Sequence of chain 1.A:
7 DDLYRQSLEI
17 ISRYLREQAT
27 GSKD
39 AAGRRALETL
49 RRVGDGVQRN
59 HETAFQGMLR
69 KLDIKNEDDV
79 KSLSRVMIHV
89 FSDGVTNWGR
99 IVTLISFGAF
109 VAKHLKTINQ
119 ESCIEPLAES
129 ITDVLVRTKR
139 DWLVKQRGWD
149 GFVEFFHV

Binding-site contacts:
Ligand atom C17 contacts residue PHE105 of chain 1.A at 3.8 Å (hydrophobic).
Ligand atom C9 contacts residue PHE105 of chain 1.A at 3.8 Å (hydrophobic).
Ligand atom O1 contacts residue ARG98 of chain 1.A at 3.2 Å (salt-bridge).
Ligand atom C18 contacts residue LEU70 of chain 1.A at 4.0 Å (hydrophobic).
Ligand atom C24 contacts residue MET85 of chain 1.A at 3.5 Å (hydrophobic).
Ligand atom C23 contacts residue MET85 of chain 1.A at 4.0 Å (hydrophobic).
Ligand atom C7 contacts residue PHE63 of chain 1.A at 4.0 Å (hydrophobic).
Ligand atom C18 contacts residue MET85 of chain 1.A at 4.0 Å (hydrophobic).
Ligand atom C8 contacts residue PHE63 of chain 1.A at 4.0 Å (hydrophobic).
Ligand atom C3 contacts residue ALA62 of chain 1.A at 3.9 Å (hydrophobic).
Ligand atom C17 contacts residue VAL84 of chain 1.A at 4.0 Å (hydrophobic).
Ligand atom C15 contacts residue MET85 of chain 1.A at 3.7 Å (hydrophobic).
Ligand atom C16 contacts residue VAL88 of chain 1.A at 3.9 Å (hydrophobic).
Ligand atom O2 contacts residue PHE89 of chain 1.A at 4.0 Å.
Ligand atom C19 contacts residue MET85 of chain 1.A at 3.6 Å (hydrophobic).
Ligand atom C19 contacts residue PHE105 of chain 1.A at 3.8 Å (hydrophobic).
Ligand atom C8 contacts residue PHE105 of chain 1.A at 3.8 Å (hydrophobic).
Ligand atom C23 contacts residue LEU102 of chain 1.A at 3.9 Å (hydrophobic).
Ligand atom C10 contacts residue THR101 of chain 1.A at 4.1 Å.
Ligand atom C14 contacts residue VAL88 of chain 1.A at 3.8 Å (hydrophobic).
Ligand atom C17 contacts residue LEU70 of chain 1.A at 3.9 Å (hydrophobic).
Ligand atom C22 contacts residue PHE105 of chain 1.A at 4.0 Å (hydrophobic).
Ligand atom C4 contacts residue HIS59 of chain 1.A at 3.6 Å.
Ligand atom C22 contacts residue GLY106 of chain 1.A at 3.7 Å.
Ligand atom C16 contacts residue VAL84 of chain 1.A at 4.1 Å (hydrophobic).
Ligand atom C25 contacts residue THR101 of chain 1.A at 4.1 Å.
Ligand atom C24 contacts residue PHE105 of chain 1.A at 3.7 Å (hydrophobic).
Ligand atom C14 contacts residue LEU102 of chain 1.A at 3.6 Å (hydrophobic).
Ligand atom C23 contacts residue PHE105 of chain 1.A at 3.7 Å (hydrophobic).
Ligand atom C11 contacts residue THR101 of chain 1.A at 4.0 Å.
Ligand atom C27 contacts residue ARG98 of chain 1.A at 3.5 Å.
Ligand atom C18 contacts residue LEU81 of chain 1.A at 4.0 Å (hydrophobic).
Ligand atom O contacts residue VAL88 of chain 1.A at 3.9 Å.
Ligand atom N1 contacts residue ALA62 of chain 1.A at 4.0 Å.
Ligand atom C22 contacts residue LEU102 of chain 1.A at 3.6 Å (hydrophobic).
Ligand atom C13 contacts residue VAL88 of chain 1.A at 3.6 Å (hydrophobic).
Ligand atom C12 contacts residue LEU102 of chain 1.A at 3.9 Å (hydrophobic).
Ligand atom C21 contacts residue GLY106 of chain 1.A at 3.9 Å.
Ligand atom O2 contacts residue ARG98 of chain 1.A at 3.0 Å (salt-bridge).
Ligand atom C22 contacts residue ILE129 of chain 1.A at 4.1 Å (hydrophobic).

The protein below binds the small molecule below.
Small molecule (SMILES): Cc1nn(C)c(C)c1-c1cccc2c(CCCO[C@@H]3CCCc4ccccc43)c(C(=O)O)[nH]c12